Sequence of chain 1.D:
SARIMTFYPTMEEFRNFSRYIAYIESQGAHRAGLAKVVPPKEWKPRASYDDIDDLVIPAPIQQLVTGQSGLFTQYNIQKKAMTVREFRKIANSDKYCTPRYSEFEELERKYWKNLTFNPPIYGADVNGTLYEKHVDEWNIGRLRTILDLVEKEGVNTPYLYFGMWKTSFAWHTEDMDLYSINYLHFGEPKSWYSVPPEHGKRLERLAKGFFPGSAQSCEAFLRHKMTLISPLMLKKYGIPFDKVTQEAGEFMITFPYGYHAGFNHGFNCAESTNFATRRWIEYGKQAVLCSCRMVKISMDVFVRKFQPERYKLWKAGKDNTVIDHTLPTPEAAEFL

Binding-site contacts:
Ligand atom C12 contacts residue TYR178 of chain 1.D at 3.9 Å (hydrophobic).
Ligand atom C13 contacts residue GLU191 of chain 1.D at 3.6 Å.
Ligand atom C8 contacts residue TYR176 of chain 1.D at 3.8 Å (hydrophobic).
Ligand atom C18 contacts residue PHE186 of chain 1.D at 3.8 Å (hydrophobic).
Ligand atom C15 contacts residue PHE186 of chain 1.D at 3.8 Å (hydrophobic).
Ligand atom N3 contacts residue HIS189 of chain 1.D at 3.2 Å (h-bond).
Ligand atom N5 contacts residue TYR133 of chain 1.D at 2.7 Å (h-bond).
Ligand atom C13 contacts residue ZN1 of chain 1.R at 3.3 Å.
Ligand atom C16 contacts residue TRP209 of chain 1.D at 3.7 Å (hydrophobic).
Ligand atom C21 contacts residue ASP136 of chain 1.D at 3.8 Å.
Ligand atom C13 contacts residue LYS242 of chain 1.D at 3.7 Å.
Ligand atom N1 contacts residue ZN1 of chain 1.R at 2.9 Å.
Ligand atom N3 contacts residue HIS277 of chain 1.D at 3.2 Å (h-bond).
Ligand atom N2 contacts residue HIS189 of chain 1.D at 2.5 Å (h-bond).
Ligand atom C15 contacts residue ZN1 of chain 1.R at 3.1 Å.
Ligand atom C13 contacts residue HIS189 of chain 1.D at 3.4 Å.
Ligand atom N2 contacts residue GLU191 of chain 1.D at 3.0 Å (salt-bridge).
Ligand atom C17 contacts residue PHE186 of chain 1.D at 3.5 Å (hydrophobic).
Ligand atom N3 contacts residue ZN1 of chain 1.R at 2.1 Å.
Ligand atom C14 contacts residue ZN1 of chain 1.R at 2.9 Å.
Ligand atom C9 contacts residue TYR178 of chain 1.D at 3.8 Å (hydrophobic).
Ligand atom N4 contacts residue TYR178 of chain 1.D at 3.6 Å.
Ligand atom C11 contacts residue LYS242 of chain 1.D at 3.5 Å.
Ligand atom O contacts residue PHE186 of chain 1.D at 3.2 Å.
Ligand atom C20 contacts residue PHE186 of chain 1.D at 3.3 Å (hydrophobic).
Ligand atom C19 contacts residue TYR178 of chain 1.D at 3.2 Å (hydrophobic).
Ligand atom O contacts residue LYS207 of chain 1.D at 2.7 Å (salt-bridge).
Ligand atom C20 contacts residue TYR133 of chain 1.D at 3.4 Å (hydrophobic).
Ligand atom C14 contacts residue HIS189 of chain 1.D at 3.5 Å.
Ligand atom N2 contacts residue ZN1 of chain 1.R at 2.1 Å.
Ligand atom C20 contacts residue LYS207 of chain 1.D at 3.8 Å.
Ligand atom C19 contacts residue TYR133 of chain 1.D at 3.7 Å (hydrophobic).
Ligand atom C10 contacts residue LYS242 of chain 1.D at 3.4 Å.
Ligand atom C15 contacts residue TRP209 of chain 1.D at 3.6 Å (hydrophobic).
Ligand atom C15 contacts residue HIS277 of chain 1.D at 3.5 Å.
Ligand atom C16 contacts residue PHE186 of chain 1.D at 3.6 Å (hydrophobic).
Ligand atom O contacts residue TYR133 of chain 1.D at 3.2 Å (h-bond).
Ligand atom N1 contacts residue HIS189 of chain 1.D at 3.2 Å (h-bond).
Ligand atom C7 contacts residue TYR176 of chain 1.D at 3.8 Å (hydrophobic).
Ligand atom N5 contacts residue TYR178 of chain 1.D at 3.5 Å.

A protein and the small-molecule ligand that binds it are described below.
Small molecule (SMILES): O=c1[nH]cnc2c(-n3cc(CCN4CCC(c5cc(Cl)cc(Cl)c5)CC4)cn3)nccc12